Sequence of chain 1.A:
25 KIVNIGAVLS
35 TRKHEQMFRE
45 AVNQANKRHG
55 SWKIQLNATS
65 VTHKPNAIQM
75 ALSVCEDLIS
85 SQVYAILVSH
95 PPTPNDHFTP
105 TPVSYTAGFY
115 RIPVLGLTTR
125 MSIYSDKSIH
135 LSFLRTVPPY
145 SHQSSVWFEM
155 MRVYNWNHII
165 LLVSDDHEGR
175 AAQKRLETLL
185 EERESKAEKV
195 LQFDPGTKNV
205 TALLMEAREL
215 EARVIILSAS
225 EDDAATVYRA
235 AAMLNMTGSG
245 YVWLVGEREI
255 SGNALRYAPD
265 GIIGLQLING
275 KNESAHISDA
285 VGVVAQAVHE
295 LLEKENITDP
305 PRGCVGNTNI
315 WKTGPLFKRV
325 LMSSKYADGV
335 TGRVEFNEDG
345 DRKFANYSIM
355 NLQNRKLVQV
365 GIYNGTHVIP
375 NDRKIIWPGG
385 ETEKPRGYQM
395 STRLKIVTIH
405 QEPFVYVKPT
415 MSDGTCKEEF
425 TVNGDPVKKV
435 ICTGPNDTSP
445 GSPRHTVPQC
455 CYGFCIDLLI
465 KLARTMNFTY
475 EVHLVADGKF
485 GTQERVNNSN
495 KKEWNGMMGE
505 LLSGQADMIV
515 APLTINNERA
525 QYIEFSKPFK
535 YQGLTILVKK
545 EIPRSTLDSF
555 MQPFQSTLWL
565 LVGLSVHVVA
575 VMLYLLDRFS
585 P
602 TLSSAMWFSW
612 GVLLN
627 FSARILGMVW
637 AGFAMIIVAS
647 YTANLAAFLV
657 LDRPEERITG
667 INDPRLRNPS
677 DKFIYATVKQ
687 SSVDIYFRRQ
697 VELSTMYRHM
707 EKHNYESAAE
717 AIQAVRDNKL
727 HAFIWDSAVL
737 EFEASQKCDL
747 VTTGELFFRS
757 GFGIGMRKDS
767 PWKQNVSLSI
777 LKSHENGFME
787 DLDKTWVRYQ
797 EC

This small molecule binds to this protein.
Small molecule (SMILES): CC(=O)N[C@@H]1[C@@H](O)[C@H](O)[C@@H](CO)O[C@H]1O

Binding-site contacts:
Ligand atom O6 contacts residue ASN368 of chain 1.A at 3.9 Å.
Ligand atom C6 contacts residue ASN350 of chain 1.A at 4.4 Å.
Ligand atom O6 contacts residue NAG1 of chain 1.F at 3.7 Å.
Ligand atom C8 contacts residue ILE366 of chain 1.A at 3.7 Å (hydrophobic).
Ligand atom O6 contacts residue ASN350 of chain 1.A at 4.5 Å.
Ligand atom O5 contacts residue ASN350 of chain 1.A at 2.4 Å (h-bond).
Ligand atom C5 contacts residue ASN350 of chain 1.A at 3.7 Å.
Ligand atom O7 contacts residue ILE272 of chain 1.A at 4.1 Å.
Ligand atom C1 contacts residue ASN350 of chain 1.A at 1.4 Å.
Ligand atom C7 contacts residue ASN350 of chain 1.A at 3.7 Å.
Ligand atom C4 contacts residue ASN350 of chain 1.A at 4.2 Å.
Ligand atom C3 contacts residue ASN350 of chain 1.A at 3.8 Å.
Ligand atom C8 contacts residue ILE272 of chain 1.A at 4.2 Å (hydrophobic).
Ligand atom C8 contacts residue ASN350 of chain 1.A at 4.1 Å.
Ligand atom C7 contacts residue ILE272 of chain 1.A at 4.2 Å (hydrophobic).
Ligand atom N2 contacts residue ASN350 of chain 1.A at 2.9 Å (h-bond).
Ligand atom C2 contacts residue ASN350 of chain 1.A at 2.4 Å.